Binding-site contacts:
Ligand atom CE2 contacts residue HIS74 of chain 1.B at 3.7 Å.
Ligand atom CB contacts residue PHE162 of chain 1.D at 3.6 Å (hydrophobic).
Ligand atom OD2 contacts residue MET188 of chain 1.D at 3.7 Å.
Ligand atom CZ2 contacts residue THR73 of chain 1.B at 3.4 Å.
Ligand atom CA contacts residue ASN76 of chain 1.B at 3.5 Å.
Ligand atom N contacts residue GLY105 of chain 1.B at 3.5 Å (h-bond).
Ligand atom O contacts residue MET188 of chain 1.D at 2.9 Å.
Ligand atom O contacts residue PHE162 of chain 1.D at 3.7 Å.
Ligand atom N contacts residue MET188 of chain 1.D at 3.7 Å.
Ligand atom CB contacts residue ARG108 of chain 1.B at 3.2 Å.
Ligand atom OD2 contacts residue ASP185 of chain 1.D at 3.4 Å.
Ligand atom NE1 contacts residue GLY105 of chain 1.B at 2.9 Å (h-bond).
Ligand atom CG contacts residue MET188 of chain 1.D at 3.4 Å (hydrophobic).
Ligand atom C contacts residue MET188 of chain 1.D at 3.5 Å (hydrophobic).
Ligand atom O contacts residue HIS74 of chain 1.B at 3.2 Å (h-bond).
Ligand atom CH2 contacts residue THR73 of chain 1.B at 3.5 Å.
Ligand atom CG contacts residue ARG108 of chain 1.B at 3.5 Å.
Ligand atom O contacts residue GLY105 of chain 1.B at 2.7 Å (h-bond).
Ligand atom CH2 contacts residue HIS74 of chain 1.B at 3.3 Å.
Ligand atom CD2 contacts residue ARG108 of chain 1.B at 3.5 Å.
Ligand atom N contacts residue ASN76 of chain 1.B at 3.7 Å.
Ligand atom CG1 contacts residue LYS95 of chain 1.B at 3.4 Å.
Ligand atom CD1 contacts residue HIS74 of chain 1.B at 3.4 Å.
Ligand atom CD1 contacts residue ARG108 of chain 1.B at 3.8 Å.
Ligand atom NE1 contacts residue HIS74 of chain 1.B at 3.1 Å.
Ligand atom CZ3 contacts residue PRO98 of chain 1.B at 3.6 Å (hydrophobic).
Ligand atom CB contacts residue MET188 of chain 1.D at 3.3 Å (hydrophobic).
Ligand atom CG1 contacts residue GLN164 of chain 1.D at 3.1 Å.
Ligand atom N contacts residue SER103 of chain 1.B at 3.3 Å (h-bond).
Ligand atom C contacts residue GLY105 of chain 1.B at 3.7 Å.
Ligand atom C contacts residue LYS95 of chain 1.B at 3.6 Å.
Ligand atom CG2 contacts residue ASN76 of chain 1.B at 3.2 Å.
Ligand atom NE1 contacts residue PRO75 of chain 1.B at 3.7 Å.
Ligand atom CH2 contacts residue LYS72 of chain 1.B at 3.5 Å.
Ligand atom O contacts residue ASN76 of chain 1.B at 3.4 Å (h-bond).
Ligand atom CG1 contacts residue ALA96 of chain 1.B at 3.6 Å (hydrophobic).
Ligand atom CZ2 contacts residue HIS74 of chain 1.B at 3.3 Å.
Ligand atom CZ3 contacts residue ARG108 of chain 1.B at 3.5 Å.
Ligand atom O contacts residue LYS95 of chain 1.B at 3.3 Å (salt-bridge).
Ligand atom CE3 contacts residue ARG108 of chain 1.B at 3.4 Å.

This protein binds this small molecule.
Small molecule (SMILES): CC(C)[C@@H](C=O)NC(=O)[C@H](CCC(=O)O)NC(=O)[C@H](CC1=CN=C2CC=CC=C12)NC(=O)[C@H](CC(N)=O)NC(=O)[C@H](CC1=c2ccccc2=NC1)NC(=O)[C@@H](N)CC(=O)O

Sequence of chain 1.D:
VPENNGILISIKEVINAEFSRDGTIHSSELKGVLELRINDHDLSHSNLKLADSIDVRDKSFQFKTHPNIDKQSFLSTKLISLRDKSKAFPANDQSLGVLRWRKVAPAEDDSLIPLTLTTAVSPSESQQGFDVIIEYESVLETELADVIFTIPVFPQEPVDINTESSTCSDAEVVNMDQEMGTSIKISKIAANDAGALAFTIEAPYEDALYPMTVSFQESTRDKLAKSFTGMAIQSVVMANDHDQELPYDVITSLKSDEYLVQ

Sequence of chain 1.B:
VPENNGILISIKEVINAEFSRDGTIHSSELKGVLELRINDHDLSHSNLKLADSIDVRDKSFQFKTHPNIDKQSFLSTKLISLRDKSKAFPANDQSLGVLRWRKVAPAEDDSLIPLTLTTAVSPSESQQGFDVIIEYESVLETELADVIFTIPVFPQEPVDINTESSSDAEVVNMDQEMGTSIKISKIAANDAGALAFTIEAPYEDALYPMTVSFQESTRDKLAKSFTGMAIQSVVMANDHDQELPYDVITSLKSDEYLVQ